Binding-site contacts:
Ligand atom C6 contacts residue LYS147 of chain 1.C at 4.4 Å.
Ligand atom O5 contacts residue LYS147 of chain 1.C at 4.4 Å.
Ligand atom C5 contacts residue ASN146 of chain 1.C at 3.7 Å.
Ligand atom O6 contacts residue LYS147 of chain 1.C at 3.2 Å.
Ligand atom C1 contacts residue ASN146 of chain 1.C at 1.4 Å.
Ligand atom C2 contacts residue ASN146 of chain 1.C at 2.5 Å.
Ligand atom C7 contacts residue ASN146 of chain 1.C at 3.5 Å.
Ligand atom O7 contacts residue ASN146 of chain 1.C at 3.8 Å.
Ligand atom C4 contacts residue ASN146 of chain 1.C at 4.2 Å.
Ligand atom O5 contacts residue ASN146 of chain 1.C at 2.4 Å (h-bond).
Ligand atom O6 contacts residue ASN146 of chain 1.C at 4.3 Å.
Ligand atom N2 contacts residue ASN146 of chain 1.C at 2.9 Å (h-bond).
Ligand atom C3 contacts residue ASN146 of chain 1.C at 3.8 Å.

Sequence of chain 1.C:
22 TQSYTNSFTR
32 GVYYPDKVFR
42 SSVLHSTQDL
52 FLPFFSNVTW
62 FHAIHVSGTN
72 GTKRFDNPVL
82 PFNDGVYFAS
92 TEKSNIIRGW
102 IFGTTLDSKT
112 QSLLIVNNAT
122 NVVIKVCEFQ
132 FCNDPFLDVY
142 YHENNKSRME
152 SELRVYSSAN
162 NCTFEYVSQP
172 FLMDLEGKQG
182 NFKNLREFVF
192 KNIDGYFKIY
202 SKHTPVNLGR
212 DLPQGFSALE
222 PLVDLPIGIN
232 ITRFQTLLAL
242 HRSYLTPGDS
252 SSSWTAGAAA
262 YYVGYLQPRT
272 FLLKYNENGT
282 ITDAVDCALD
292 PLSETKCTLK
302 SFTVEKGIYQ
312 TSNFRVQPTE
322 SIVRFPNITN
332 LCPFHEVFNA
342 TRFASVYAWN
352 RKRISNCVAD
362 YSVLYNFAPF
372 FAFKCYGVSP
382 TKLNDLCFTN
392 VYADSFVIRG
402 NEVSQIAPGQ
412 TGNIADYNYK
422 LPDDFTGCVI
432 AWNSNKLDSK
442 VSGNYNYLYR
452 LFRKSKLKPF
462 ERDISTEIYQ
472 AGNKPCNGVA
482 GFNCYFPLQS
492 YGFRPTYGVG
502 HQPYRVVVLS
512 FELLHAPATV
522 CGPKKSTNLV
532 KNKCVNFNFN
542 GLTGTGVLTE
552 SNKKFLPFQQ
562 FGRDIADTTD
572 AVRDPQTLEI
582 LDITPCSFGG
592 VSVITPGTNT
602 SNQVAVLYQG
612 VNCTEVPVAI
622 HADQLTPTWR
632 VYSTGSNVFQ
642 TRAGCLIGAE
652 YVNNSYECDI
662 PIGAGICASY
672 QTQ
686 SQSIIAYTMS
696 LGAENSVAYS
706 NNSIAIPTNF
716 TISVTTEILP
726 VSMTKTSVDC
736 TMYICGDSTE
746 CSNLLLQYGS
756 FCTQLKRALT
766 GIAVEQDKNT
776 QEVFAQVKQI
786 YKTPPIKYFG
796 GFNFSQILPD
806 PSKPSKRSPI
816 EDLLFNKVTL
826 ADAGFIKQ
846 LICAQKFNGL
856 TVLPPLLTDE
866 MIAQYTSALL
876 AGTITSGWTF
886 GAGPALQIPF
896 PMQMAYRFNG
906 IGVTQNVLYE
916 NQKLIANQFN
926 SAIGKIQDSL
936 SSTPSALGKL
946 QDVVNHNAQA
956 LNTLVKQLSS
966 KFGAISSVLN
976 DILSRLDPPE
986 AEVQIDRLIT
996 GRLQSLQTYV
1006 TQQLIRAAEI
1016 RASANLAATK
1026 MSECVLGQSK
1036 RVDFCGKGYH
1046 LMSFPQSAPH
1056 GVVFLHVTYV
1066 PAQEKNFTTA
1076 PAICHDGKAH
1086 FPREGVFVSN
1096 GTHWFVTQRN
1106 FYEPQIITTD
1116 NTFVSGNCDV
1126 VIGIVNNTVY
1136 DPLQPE

A small-molecule ligand and the protein it binds are described below.
Small molecule (SMILES): CC(=O)N[C@@H]1[C@@H](O)[C@H](O)[C@@H](CO)O[C@H]1O